The protein below binds the small molecule below.
Small molecule (SMILES): CC(=O)N[C@H]1[C@H]([C@H](O)[C@H](O)CO)O[C@@](O[C@H]2[C@@H](O)[C@@H](CO)O[C@@H](O[C@H]3[C@H](O)[C@@H](O)[C@H](O)O[C@@H]3CO)[C@@H]2O)(C(=O)O)C[C@@H]1O

Sequence of chain 27.E:
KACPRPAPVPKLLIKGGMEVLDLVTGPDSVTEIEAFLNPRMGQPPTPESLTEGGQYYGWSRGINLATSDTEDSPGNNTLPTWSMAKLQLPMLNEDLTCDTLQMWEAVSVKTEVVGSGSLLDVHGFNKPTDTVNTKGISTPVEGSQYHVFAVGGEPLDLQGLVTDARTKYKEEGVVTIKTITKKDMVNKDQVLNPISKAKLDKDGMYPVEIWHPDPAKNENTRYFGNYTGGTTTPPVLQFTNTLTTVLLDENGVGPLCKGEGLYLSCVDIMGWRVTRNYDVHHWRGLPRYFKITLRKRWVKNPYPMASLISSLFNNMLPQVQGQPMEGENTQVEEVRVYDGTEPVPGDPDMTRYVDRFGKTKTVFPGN

Sequence of chain 27.A:
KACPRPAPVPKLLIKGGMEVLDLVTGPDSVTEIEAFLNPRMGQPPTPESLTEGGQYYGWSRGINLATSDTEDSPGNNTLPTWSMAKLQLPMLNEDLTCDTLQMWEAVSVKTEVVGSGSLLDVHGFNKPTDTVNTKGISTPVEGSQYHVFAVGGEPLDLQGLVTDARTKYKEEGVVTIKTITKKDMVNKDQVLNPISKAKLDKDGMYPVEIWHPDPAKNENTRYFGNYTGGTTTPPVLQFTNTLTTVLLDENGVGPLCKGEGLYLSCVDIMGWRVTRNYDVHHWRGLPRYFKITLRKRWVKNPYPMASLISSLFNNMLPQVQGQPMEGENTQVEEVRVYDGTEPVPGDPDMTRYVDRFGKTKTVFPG

Binding-site contacts:
Ligand atom O6 contacts residue GLY78 of chain 27.E at 3.8 Å.
Ligand atom C8 contacts residue TYR72 of chain 27.E at 4.2 Å (hydrophobic).
Ligand atom C4 contacts residue HIS298 of chain 27.E at 3.7 Å.
Ligand atom C5 contacts residue ASN93 of chain 27.E at 4.3 Å.
Ligand atom C3 contacts residue GLY78 of chain 27.E at 4.1 Å.
Ligand atom O6 contacts residue ARG77 of chain 27.E at 4.0 Å.
Ligand atom O1B contacts residue TYR72 of chain 27.E at 3.7 Å.
Ligand atom C6 contacts residue ASN93 of chain 27.E at 3.5 Å.
Ligand atom C6 contacts residue TYR72 of chain 27.E at 3.5 Å (hydrophobic).
Ligand atom O3 contacts residue VAL296 of chain 27.E at 4.2 Å.
Ligand atom O6 contacts residue ASN93 of chain 27.E at 2.8 Å (h-bond).
Ligand atom O4 contacts residue HIS298 of chain 27.E at 3.1 Å (h-bond).
Ligand atom O4 contacts residue GLY78 of chain 27.E at 3.1 Å.
Ligand atom O10 contacts residue ASN293 of chain 27.E at 3.8 Å.
Ligand atom C3 contacts residue GLY78 of chain 27.E at 4.2 Å.
Ligand atom O4 contacts residue TYR72 of chain 27.E at 3.9 Å.
Ligand atom O10 contacts residue THR291 of chain 27.E at 4.0 Å.
Ligand atom O6 contacts residue THR94 of chain 27.E at 3.7 Å.
Ligand atom O4 contacts residue THR291 of chain 27.E at 3.4 Å.
Ligand atom O1A contacts residue TYR72 of chain 27.E at 3.4 Å.
Ligand atom N5 contacts residue TYR72 of chain 27.E at 3.2 Å (h-bond).
Ligand atom O1B contacts residue ARG77 of chain 27.E at 2.8 Å (salt-bridge).
Ligand atom O1A contacts residue ARG77 of chain 27.E at 3.1 Å (salt-bridge).
Ligand atom C4 contacts residue ARG77 of chain 27.E at 4.2 Å.
Ligand atom O4 contacts residue ILE79 of chain 27.E at 3.4 Å (h-bond).
Ligand atom O1A contacts residue GLY78 of chain 27.E at 3.6 Å (h-bond).
Ligand atom C1 contacts residue ARG77 of chain 27.E at 3.4 Å.
Ligand atom O3 contacts residue GLY78 of chain 27.E at 3.6 Å.
Ligand atom C1 contacts residue TYR72 of chain 27.E at 3.7 Å (hydrophobic).
Ligand atom C2 contacts residue GLY78 of chain 27.E at 4.2 Å.
Ligand atom C3 contacts residue VAL296 of chain 27.E at 3.5 Å (hydrophobic).
Ligand atom C7 contacts residue TYR72 of chain 27.E at 4.2 Å (hydrophobic).
Ligand atom O4 contacts residue VAL296 of chain 27.E at 4.2 Å.
Ligand atom C3 contacts residue HIS298 of chain 27.E at 3.6 Å.
Ligand atom C10 contacts residue TYR72 of chain 27.E at 4.2 Å (hydrophobic).
Ligand atom C4 contacts residue GLY78 of chain 27.E at 3.4 Å.
Ligand atom O8 contacts residue TYR72 of chain 27.E at 3.2 Å (h-bond).
Ligand atom C4 contacts residue TYR72 of chain 27.E at 3.2 Å (hydrophobic).
Ligand atom C11 contacts residue ASP85 of chain 27.A at 3.8 Å.
Ligand atom C5 contacts residue TYR72 of chain 27.E at 3.5 Å (hydrophobic).